Sequence of chain 1.A:
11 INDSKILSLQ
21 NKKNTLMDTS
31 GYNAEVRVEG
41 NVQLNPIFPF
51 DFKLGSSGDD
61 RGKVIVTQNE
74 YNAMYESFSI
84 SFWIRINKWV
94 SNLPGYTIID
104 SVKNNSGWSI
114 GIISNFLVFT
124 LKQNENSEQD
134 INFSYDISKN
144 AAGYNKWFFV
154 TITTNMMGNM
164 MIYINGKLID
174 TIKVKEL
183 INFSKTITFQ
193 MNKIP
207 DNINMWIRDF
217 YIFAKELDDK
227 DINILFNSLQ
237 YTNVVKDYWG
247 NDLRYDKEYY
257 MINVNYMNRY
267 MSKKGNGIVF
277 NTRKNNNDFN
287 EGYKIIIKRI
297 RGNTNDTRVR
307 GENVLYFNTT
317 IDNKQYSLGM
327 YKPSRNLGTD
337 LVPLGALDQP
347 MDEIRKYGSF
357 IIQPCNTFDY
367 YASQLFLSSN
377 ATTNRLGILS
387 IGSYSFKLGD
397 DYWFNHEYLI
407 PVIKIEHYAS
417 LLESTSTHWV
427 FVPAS

A protein and the small-molecule ligand that binds it are described below.
Small molecule (SMILES): CC(=O)N[C@@H]1[C@@H](O[C@@H]2O[C@H](CO)[C@H](O)[C@H](O[C@]3(C(=O)O)C[C@H](O)[C@@H](NC(C)=O)[C@H]([C@H](O)[C@H](O)CO)O3)[C@H]2O)[C@@H](O)[C@@H](CO)O[C@H]1O

Binding-site contacts:
Ligand atom C9 contacts residue SER389 of chain 1.A at 3.1 Å.
Ligand atom O4 contacts residue SER422 of chain 1.A at 2.9 Å (h-bond).
Ligand atom C11 contacts residue SER386 of chain 1.A at 3.5 Å.
Ligand atom C4 contacts residue TYR262 of chain 1.A at 3.7 Å (hydrophobic).
Ligand atom C4 contacts residue SER422 of chain 1.A at 3.5 Å.
Ligand atom O1B contacts residue TYR262 of chain 1.A at 3.5 Å.
Ligand atom O8 contacts residue GLY388 of chain 1.A at 3.2 Å.
Ligand atom C6 contacts residue GLY388 of chain 1.A at 4.2 Å.
Ligand atom C10 contacts residue ILE387 of chain 1.A at 3.7 Å (hydrophobic).
Ligand atom O1A contacts residue GLY388 of chain 1.A at 4.1 Å.
Ligand atom C9 contacts residue TYR390 of chain 1.A at 3.8 Å (hydrophobic).
Ligand atom N5 contacts residue SER386 of chain 1.A at 3.7 Å.
Ligand atom O4 contacts residue LEU417 of chain 1.A at 3.7 Å.
Ligand atom N5 contacts residue ILE387 of chain 1.A at 2.8 Å (h-bond).
Ligand atom C8 contacts residue SER389 of chain 1.A at 3.9 Å.
Ligand atom O1A contacts residue TYR262 of chain 1.A at 2.8 Å (h-bond).
Ligand atom C1 contacts residue TYR262 of chain 1.A at 3.5 Å (hydrophobic).
Ligand atom C6 contacts residue ILE387 of chain 1.A at 3.6 Å (hydrophobic).
Ligand atom C10 contacts residue TYR390 of chain 1.A at 3.8 Å (hydrophobic).
Ligand atom C11 contacts residue TYR390 of chain 1.A at 3.5 Å (hydrophobic).
Ligand atom O9 contacts residue SER389 of chain 1.A at 2.4 Å (h-bond).
Ligand atom O4 contacts residue TYR262 of chain 1.A at 4.2 Å.
Ligand atom O4 contacts residue SER386 of chain 1.A at 4.0 Å.
Ligand atom C4 contacts residue ILE387 of chain 1.A at 3.7 Å (hydrophobic).
Ligand atom C8 contacts residue GLY388 of chain 1.A at 4.1 Å.
Ligand atom C10 contacts residue SER386 of chain 1.A at 3.7 Å.
Ligand atom C11 contacts residue VAL408 of chain 1.A at 3.5 Å (hydrophobic).
Ligand atom C11 contacts residue ILE387 of chain 1.A at 3.7 Å (hydrophobic).
Ligand atom O4 contacts residue SER420 of chain 1.A at 3.7 Å.
Ligand atom C5 contacts residue ILE387 of chain 1.A at 3.5 Å (hydrophobic).
Ligand atom C7 contacts residue GLY388 of chain 1.A at 4.2 Å.
Ligand atom C3 contacts residue SER422 of chain 1.A at 4.0 Å.
Ligand atom O1B contacts residue ASN261 of chain 1.A at 3.0 Å (h-bond).
Ligand atom O10 contacts residue LEU417 of chain 1.A at 3.9 Å.
Ligand atom C1 contacts residue ASN261 of chain 1.A at 4.1 Å.
Ligand atom C7 contacts residue TYR390 of chain 1.A at 3.9 Å (hydrophobic).
Ligand atom O1B contacts residue SER422 of chain 1.A at 4.2 Å.
Ligand atom O1A contacts residue ILE387 of chain 1.A at 3.9 Å.
Ligand atom N5 contacts residue TYR390 of chain 1.A at 4.1 Å.
Ligand atom O8 contacts residue SER389 of chain 1.A at 2.9 Å (h-bond).